A small-molecule ligand and the protein it binds are described below.
Small molecule (SMILES): Nc1ccn([C@H]2C[C@H](O)[C@@H](COP(=O)(O)O)O2)c(=O)n1

Sequence of chain 4.A:
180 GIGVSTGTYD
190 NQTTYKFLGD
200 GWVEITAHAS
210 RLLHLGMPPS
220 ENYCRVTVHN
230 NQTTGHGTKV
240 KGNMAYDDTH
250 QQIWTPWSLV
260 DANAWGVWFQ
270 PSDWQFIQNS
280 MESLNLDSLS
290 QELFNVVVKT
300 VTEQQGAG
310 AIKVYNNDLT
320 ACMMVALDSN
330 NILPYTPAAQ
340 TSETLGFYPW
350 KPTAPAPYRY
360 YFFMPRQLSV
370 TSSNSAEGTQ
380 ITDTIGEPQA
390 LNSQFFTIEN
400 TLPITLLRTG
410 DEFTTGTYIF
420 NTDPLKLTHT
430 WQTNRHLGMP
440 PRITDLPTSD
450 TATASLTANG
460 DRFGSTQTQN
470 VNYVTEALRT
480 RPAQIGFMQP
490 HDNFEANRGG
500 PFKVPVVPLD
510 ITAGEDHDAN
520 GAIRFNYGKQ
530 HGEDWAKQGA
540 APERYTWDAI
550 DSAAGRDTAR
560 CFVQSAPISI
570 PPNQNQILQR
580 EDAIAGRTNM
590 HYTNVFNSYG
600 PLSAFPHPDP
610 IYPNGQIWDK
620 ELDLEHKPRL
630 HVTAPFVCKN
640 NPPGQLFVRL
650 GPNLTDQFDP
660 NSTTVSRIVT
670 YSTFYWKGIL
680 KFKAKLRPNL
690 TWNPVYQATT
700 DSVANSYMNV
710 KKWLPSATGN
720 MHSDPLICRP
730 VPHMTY

Binding-site contacts:
Ligand atom C1' contacts residue TRP201 of chain 4.A at 4.5 Å (hydrophobic).
Ligand atom C2' contacts residue TRP201 of chain 4.A at 3.6 Å (hydrophobic).
Ligand atom C3' contacts residue TRP201 of chain 4.A at 4.1 Å (hydrophobic).
Ligand atom O4' contacts residue TRP201 of chain 4.A at 4.5 Å.
Ligand atom O2 contacts residue LEU197 of chain 4.A at 4.0 Å.
Ligand atom O3' contacts residue LYS682 of chain 4.A at 3.1 Å (salt-bridge).
Ligand atom N4 contacts residue GLY198 of chain 4.A at 3.8 Å.
Ligand atom O5' contacts residue TRP201 of chain 4.A at 3.6 Å.
Ligand atom C2 contacts residue TRP201 of chain 4.A at 3.9 Å (hydrophobic).
Ligand atom C4 contacts residue TRP201 of chain 4.A at 3.3 Å (hydrophobic).
Ligand atom C2' contacts residue LYS682 of chain 4.A at 3.6 Å.
Ligand atom C1' contacts residue LYS682 of chain 4.A at 4.5 Å.
Ligand atom O2 contacts residue LYS682 of chain 4.A at 4.2 Å.
Ligand atom C3' contacts residue LYS682 of chain 4.A at 3.8 Å.
Ligand atom C5' contacts residue TRP201 of chain 4.A at 3.5 Å (hydrophobic).
Ligand atom N3 contacts residue TRP201 of chain 4.A at 3.6 Å.
Ligand atom O2 contacts residue TRP201 of chain 4.A at 4.3 Å.
Ligand atom OP1 contacts residue PRO423 of chain 4.A at 3.6 Å.
Ligand atom N4 contacts residue TRP201 of chain 4.A at 3.8 Å.
Ligand atom C4' contacts residue TRP201 of chain 4.A at 4.3 Å (hydrophobic).
Ligand atom N1 contacts residue TRP201 of chain 4.A at 4.0 Å.
Ligand atom C5 contacts residue TRP201 of chain 4.A at 3.4 Å (hydrophobic).
Ligand atom C6 contacts residue TRP201 of chain 4.A at 3.5 Å (hydrophobic).
Ligand atom N4 contacts residue ASP199 of chain 4.A at 4.0 Å.